This protein binds this small molecule.
Small molecule (SMILES): Nc1ccc(C(=O)O)cc1

Binding-site contacts:
Ligand atom C4 contacts residue PRO78 of chain 1.B at 3.9 Å (hydrophobic).
Ligand atom O1' contacts residue LYS233 of chain 1.B at 3.2 Å.
Ligand atom O2' contacts residue LYS233 of chain 1.B at 3.9 Å.
Ligand atom C6 contacts residue PHE202 of chain 1.B at 4.5 Å (hydrophobic).
Ligand atom C4 contacts residue THR76 of chain 1.B at 4.1 Å.
Ligand atom C5 contacts residue PRO78 of chain 1.B at 3.8 Å (hydrophobic).
Ligand atom N4 contacts residue THR76 of chain 1.B at 3.0 Å (h-bond).
Ligand atom C1 contacts residue LYS233 of chain 1.B at 3.7 Å.
Ligand atom N4 contacts residue PHE202 of chain 1.B at 3.5 Å.
Ligand atom O2' contacts residue GLY201 of chain 1.B at 3.5 Å.
Ligand atom C6 contacts residue LYS233 of chain 1.B at 3.9 Å.
Ligand atom C1' contacts residue LYS233 of chain 1.B at 3.7 Å.
Ligand atom C2 contacts residue LYS233 of chain 1.B at 3.8 Å.
Ligand atom C2 contacts residue ARG77 of chain 1.B at 3.5 Å.
Ligand atom C6 contacts residue PRO78 of chain 1.B at 3.8 Å (hydrophobic).
Ligand atom C1' contacts residue ARG234 of chain 1.B at 3.6 Å.
Ligand atom C6 contacts residue PHE200 of chain 1.B at 4.3 Å (hydrophobic).
Ligand atom C5 contacts residue THR76 of chain 1.B at 4.2 Å.
Ligand atom O1' contacts residue ARG234 of chain 1.B at 2.7 Å (salt-bridge).
Ligand atom C3 contacts residue PRO78 of chain 1.B at 4.0 Å (hydrophobic).
Ligand atom C5 contacts residue PHE202 of chain 1.B at 3.6 Å (hydrophobic).
Ligand atom C3 contacts residue LYS233 of chain 1.B at 3.7 Å.
Ligand atom C1 contacts residue ARG77 of chain 1.B at 4.3 Å.
Ligand atom C6 contacts residue GLY201 of chain 1.B at 3.9 Å.
Ligand atom N4 contacts residue ARG77 of chain 1.B at 3.5 Å (salt-bridge).
Ligand atom C5 contacts residue LYS233 of chain 1.B at 3.9 Å.
Ligand atom C4 contacts residue PHE202 of chain 1.B at 4.0 Å (hydrophobic).
Ligand atom C1 contacts residue PRO78 of chain 1.B at 4.0 Å (hydrophobic).
Ligand atom C4 contacts residue ARG77 of chain 1.B at 3.8 Å.
Ligand atom N4 contacts residue LYS233 of chain 1.B at 4.4 Å.
Ligand atom C4 contacts residue LYS233 of chain 1.B at 3.8 Å.
Ligand atom C3 contacts residue ARG77 of chain 1.B at 3.7 Å.
Ligand atom C2 contacts residue PRO78 of chain 1.B at 4.0 Å (hydrophobic).
Ligand atom O2' contacts residue ARG234 of chain 1.B at 3.8 Å.

Sequence of chain 1.B:
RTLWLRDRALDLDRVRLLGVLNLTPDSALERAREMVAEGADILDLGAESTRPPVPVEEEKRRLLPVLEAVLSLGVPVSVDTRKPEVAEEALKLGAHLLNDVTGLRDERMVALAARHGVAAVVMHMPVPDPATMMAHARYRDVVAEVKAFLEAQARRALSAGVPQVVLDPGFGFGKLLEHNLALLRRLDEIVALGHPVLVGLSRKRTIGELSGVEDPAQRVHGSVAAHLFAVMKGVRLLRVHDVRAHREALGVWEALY